Sequence of chain 1.C:
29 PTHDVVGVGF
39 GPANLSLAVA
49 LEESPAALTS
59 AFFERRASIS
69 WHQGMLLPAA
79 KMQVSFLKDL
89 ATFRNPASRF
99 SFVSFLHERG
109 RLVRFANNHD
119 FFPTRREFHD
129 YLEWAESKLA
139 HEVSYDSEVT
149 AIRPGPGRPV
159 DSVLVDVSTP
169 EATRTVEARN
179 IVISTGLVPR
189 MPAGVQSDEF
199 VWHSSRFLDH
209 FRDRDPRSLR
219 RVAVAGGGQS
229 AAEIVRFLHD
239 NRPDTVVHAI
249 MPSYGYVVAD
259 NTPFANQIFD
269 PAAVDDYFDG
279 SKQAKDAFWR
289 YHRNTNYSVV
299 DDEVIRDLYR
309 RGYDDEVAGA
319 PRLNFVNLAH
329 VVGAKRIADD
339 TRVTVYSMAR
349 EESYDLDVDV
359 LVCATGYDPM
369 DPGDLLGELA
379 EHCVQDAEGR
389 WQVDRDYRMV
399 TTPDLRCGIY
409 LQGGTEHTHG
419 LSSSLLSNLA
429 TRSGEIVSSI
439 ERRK

Binding-site contacts:
Ligand atom OXT contacts residue PHE267 of chain 1.C at 4.5 Å.
Ligand atom O contacts residue ASN264 of chain 1.C at 4.3 Å.
Ligand atom CD contacts residue GLN81 of chain 1.C at 4.0 Å.
Ligand atom C contacts residue VAL82 of chain 1.C at 4.0 Å (hydrophobic).
Ligand atom OXT contacts residue ASN264 of chain 1.C at 2.9 Å (h-bond).
Ligand atom O contacts residue VAL82 of chain 1.C at 3.9 Å.
Ligand atom O contacts residue LYS86 of chain 1.C at 3.0 Å (salt-bridge).
Ligand atom CG contacts residue THR293 of chain 1.C at 4.3 Å.
Ligand atom CB contacts residue VAL82 of chain 1.C at 3.9 Å (hydrophobic).
Ligand atom CB contacts residue SER425 of chain 1.C at 4.1 Å.
Ligand atom CD contacts residue LEU423 of chain 1.C at 4.0 Å (hydrophobic).
Ligand atom N contacts residue ASN259 of chain 1.C at 4.0 Å.
Ligand atom NE contacts residue THR293 of chain 1.C at 4.0 Å.
Ligand atom NE contacts residue LEU423 of chain 1.C at 4.1 Å.
Ligand atom CA contacts residue SER425 of chain 1.C at 4.2 Å.
Ligand atom CA contacts residue GLN81 of chain 1.C at 4.3 Å.
Ligand atom CA contacts residue PHE267 of chain 1.C at 3.4 Å (hydrophobic).
Ligand atom N contacts residue PHE267 of chain 1.C at 3.6 Å.
Ligand atom NE contacts residue ASN294 of chain 1.C at 2.4 Å (h-bond).
Ligand atom C contacts residue LYS86 of chain 1.C at 3.8 Å.
Ligand atom CG contacts residue ASN294 of chain 1.C at 4.4 Å.
Ligand atom CD contacts residue ASN294 of chain 1.C at 3.5 Å.
Ligand atom N contacts residue ASN264 of chain 1.C at 2.6 Å (h-bond).
Ligand atom CA contacts residue ASN264 of chain 1.C at 3.5 Å.
Ligand atom C contacts residue PHE267 of chain 1.C at 3.7 Å (hydrophobic).
Ligand atom N contacts residue GLN81 of chain 1.C at 4.3 Å.
Ligand atom O contacts residue PHE267 of chain 1.C at 3.2 Å.
Ligand atom O contacts residue SER425 of chain 1.C at 3.1 Å (h-bond).
Ligand atom CB contacts residue GLN81 of chain 1.C at 3.2 Å.
Ligand atom OXT contacts residue VAL82 of chain 1.C at 4.3 Å.
Ligand atom NE contacts residue GLN81 of chain 1.C at 4.4 Å.
Ligand atom NE contacts residue NAP1 of chain 1.P at 3.7 Å.
Ligand atom C contacts residue ASN264 of chain 1.C at 3.6 Å.
Ligand atom OXT contacts residue LYS86 of chain 1.C at 3.5 Å.
Ligand atom CG contacts residue GLN81 of chain 1.C at 3.5 Å.
Ligand atom C contacts residue SER425 of chain 1.C at 4.0 Å.

This protein binds this small molecule.
Small molecule (SMILES): NCCC[C@H](N)C(=O)O